The small molecule below binds the protein below.
Small molecule (SMILES): O=C(O)CCO

Sequence of chain 1.A:
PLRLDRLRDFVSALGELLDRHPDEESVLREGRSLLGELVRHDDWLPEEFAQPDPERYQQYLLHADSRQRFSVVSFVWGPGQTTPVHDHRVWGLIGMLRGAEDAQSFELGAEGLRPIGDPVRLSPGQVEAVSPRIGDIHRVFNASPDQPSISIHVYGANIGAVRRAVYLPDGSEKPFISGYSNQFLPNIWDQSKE

Binding-site contacts:
Ligand atom O1 contacts residue ARG168 of chain 1.A at 2.9 Å (salt-bridge).
Ligand atom C1 contacts residue TYR159 of chain 1.A at 3.5 Å (hydrophobic).
Ligand atom C3 contacts residue THR87 of chain 1.A at 4.1 Å.
Ligand atom O2 contacts residue HIS142 of chain 1.A at 4.3 Å.
Ligand atom O3 contacts residue HIS157 of chain 1.A at 4.5 Å.
Ligand atom O1 contacts residue PHE79 of chain 1.A at 4.2 Å.
Ligand atom O2 contacts residue FE1 of chain 1.M at 2.2 Å.
Ligand atom O1 contacts residue FE1 of chain 1.M at 3.9 Å.
Ligand atom O2 contacts residue HIS92 of chain 1.A at 2.9 Å (h-bond).
Ligand atom C2 contacts residue FE1 of chain 1.M at 3.1 Å.
Ligand atom C1 contacts residue ARG168 of chain 1.A at 3.6 Å.
Ligand atom O3 contacts residue HIS92 of chain 1.A at 4.3 Å.
Ligand atom O2 contacts residue HIS90 of chain 1.A at 3.1 Å (h-bond).
Ligand atom C1 contacts residue HIS90 of chain 1.A at 3.1 Å.
Ligand atom C3 contacts residue VAL144 of chain 1.A at 4.1 Å (hydrophobic).
Ligand atom C3 contacts residue HIS90 of chain 1.A at 3.5 Å.
Ligand atom C1 contacts residue FE1 of chain 1.M at 2.8 Å.
Ligand atom O2 contacts residue ARG168 of chain 1.A at 3.4 Å (salt-bridge).
Ligand atom C3 contacts residue TYR159 of chain 1.A at 4.0 Å (hydrophobic).
Ligand atom C3 contacts residue HIS142 of chain 1.A at 4.0 Å.
Ligand atom C3 contacts residue FE1 of chain 1.M at 2.6 Å.
Ligand atom O3 contacts residue HIS142 of chain 1.A at 2.9 Å (h-bond).
Ligand atom O1 contacts residue TYR159 of chain 1.A at 4.4 Å.
Ligand atom C2 contacts residue THR87 of chain 1.A at 4.1 Å.
Ligand atom O3 contacts residue THR87 of chain 1.A at 3.8 Å.
Ligand atom O2 contacts residue TYR159 of chain 1.A at 2.9 Å (h-bond).
Ligand atom O1 contacts residue PHE180 of chain 1.A at 4.5 Å.
Ligand atom C1 contacts residue PHE79 of chain 1.A at 4.1 Å (hydrophobic).
Ligand atom O3 contacts residue FE1 of chain 1.M at 2.2 Å.
Ligand atom C2 contacts residue TYR159 of chain 1.A at 4.0 Å (hydrophobic).
Ligand atom C2 contacts residue HIS90 of chain 1.A at 3.5 Å.
Ligand atom O3 contacts residue VAL144 of chain 1.A at 3.2 Å.
Ligand atom C2 contacts residue PHE79 of chain 1.A at 3.8 Å (hydrophobic).
Ligand atom O1 contacts residue HIS90 of chain 1.A at 3.6 Å.
Ligand atom O3 contacts residue HIS90 of chain 1.A at 2.7 Å (h-bond).
Ligand atom C3 contacts residue HIS157 of chain 1.A at 3.5 Å.
Ligand atom C1 contacts residue HIS92 of chain 1.A at 4.0 Å.